Sequence of chain 35.C:
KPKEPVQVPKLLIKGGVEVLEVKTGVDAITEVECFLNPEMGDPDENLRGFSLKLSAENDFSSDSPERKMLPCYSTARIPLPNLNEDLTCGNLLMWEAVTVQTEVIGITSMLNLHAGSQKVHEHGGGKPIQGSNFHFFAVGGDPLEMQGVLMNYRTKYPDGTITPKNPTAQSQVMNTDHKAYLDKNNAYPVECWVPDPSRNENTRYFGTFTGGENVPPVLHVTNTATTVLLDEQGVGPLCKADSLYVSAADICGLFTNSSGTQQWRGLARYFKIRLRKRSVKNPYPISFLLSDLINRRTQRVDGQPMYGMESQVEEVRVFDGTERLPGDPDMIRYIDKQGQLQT

A protein and the small-molecule ligand that binds it are described below.
Small molecule (SMILES): CC(=O)N[C@H]1[C@H]([C@H](O)[C@H](O)CO)O[C@@](O[C@H](CO)[C@@H](O)[C@@H]2O[C@@H](C(=O)O)C[C@H](O)[C@H]2NC(C)=O)(C(=O)O)C[C@@H]1O

Sequence of chain 35.D:
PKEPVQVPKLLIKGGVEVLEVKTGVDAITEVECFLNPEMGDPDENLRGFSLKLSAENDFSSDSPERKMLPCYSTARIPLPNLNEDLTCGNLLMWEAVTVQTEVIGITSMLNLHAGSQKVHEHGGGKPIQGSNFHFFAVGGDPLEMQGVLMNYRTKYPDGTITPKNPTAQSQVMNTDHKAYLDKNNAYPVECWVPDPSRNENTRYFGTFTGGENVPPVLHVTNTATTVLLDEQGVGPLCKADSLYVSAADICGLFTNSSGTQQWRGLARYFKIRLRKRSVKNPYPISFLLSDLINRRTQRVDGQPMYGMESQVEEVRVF

Binding-site contacts:
Ligand atom O8 contacts residue ASN272 of chain 35.D at 3.4 Å (h-bond).
Ligand atom C9 contacts residue LYS68 of chain 35.D at 3.8 Å.
Ligand atom O1B contacts residue SER274 of chain 35.D at 2.4 Å (h-bond).
Ligand atom O9 contacts residue LEU67 of chain 35.D at 3.2 Å.
Ligand atom C11 contacts residue ASN272 of chain 35.D at 3.6 Å.
Ligand atom O1A contacts residue THR276 of chain 35.D at 2.6 Å (h-bond).
Ligand atom C6 contacts residue LYS68 of chain 35.D at 3.8 Å.
Ligand atom C1 contacts residue THR276 of chain 35.D at 3.4 Å.
Ligand atom C9 contacts residue GLN278 of chain 35.D at 3.2 Å.
Ligand atom C11 contacts residue LEU62 of chain 35.D at 3.9 Å (hydrophobic).
Ligand atom N5 contacts residue ASN272 of chain 35.D at 3.3 Å (h-bond).
Ligand atom C11 contacts residue PHE270 of chain 35.D at 3.9 Å (hydrophobic).
Ligand atom C11 contacts residue HIS138 of chain 35.C at 3.3 Å.
Ligand atom O9 contacts residue LYS68 of chain 35.D at 2.8 Å (salt-bridge).
Ligand atom C8 contacts residue GLN278 of chain 35.D at 3.7 Å.
Ligand atom O1B contacts residue THR276 of chain 35.D at 3.5 Å (h-bond).
Ligand atom O8 contacts residue LYS68 of chain 35.D at 3.5 Å.
Ligand atom C11 contacts residue LYS68 of chain 35.D at 3.8 Å.
Ligand atom C10 contacts residue LEU62 of chain 35.D at 3.5 Å (hydrophobic).
Ligand atom C10 contacts residue PHE75 of chain 35.E at 2.7 Å (hydrophobic).
Ligand atom O8 contacts residue THR276 of chain 35.D at 3.8 Å.
Ligand atom N5 contacts residue GLN278 of chain 35.D at 3.9 Å.
Ligand atom O10 contacts residue LEU62 of chain 35.D at 3.1 Å.
Ligand atom C1 contacts residue SER274 of chain 35.D at 3.4 Å.
Ligand atom O1A contacts residue SER274 of chain 35.D at 3.8 Å.
Ligand atom O7 contacts residue LEU62 of chain 35.D at 3.5 Å.
Ligand atom O1B contacts residue LYS68 of chain 35.D at 3.6 Å.
Ligand atom C6 contacts residue ASN272 of chain 35.D at 3.7 Å.
Ligand atom C11 contacts residue THR276 of chain 35.D at 3.4 Å.
Ligand atom C5 contacts residue LYS68 of chain 35.D at 3.7 Å.
Ligand atom N5 contacts residue PHE75 of chain 35.E at 3.8 Å.
Ligand atom C7 contacts residue GLN278 of chain 35.D at 3.8 Å.
Ligand atom O10 contacts residue PHE75 of chain 35.E at 2.6 Å.
Ligand atom C10 contacts residue LYS68 of chain 35.D at 3.8 Å.
Ligand atom C11 contacts residue GLN278 of chain 35.D at 3.5 Å.
Ligand atom O8 contacts residue GLN278 of chain 35.D at 3.5 Å (h-bond).
Ligand atom O1A contacts residue ASN272 of chain 35.D at 3.6 Å (h-bond).
Ligand atom C11 contacts residue PHE75 of chain 35.E at 1.8 Å (hydrophobic).
Ligand atom C11 contacts residue PHE65 of chain 35.D at 3.8 Å (hydrophobic).
Ligand atom N5 contacts residue LYS68 of chain 35.D at 2.9 Å (salt-bridge).

Sequence of chain 35.E:
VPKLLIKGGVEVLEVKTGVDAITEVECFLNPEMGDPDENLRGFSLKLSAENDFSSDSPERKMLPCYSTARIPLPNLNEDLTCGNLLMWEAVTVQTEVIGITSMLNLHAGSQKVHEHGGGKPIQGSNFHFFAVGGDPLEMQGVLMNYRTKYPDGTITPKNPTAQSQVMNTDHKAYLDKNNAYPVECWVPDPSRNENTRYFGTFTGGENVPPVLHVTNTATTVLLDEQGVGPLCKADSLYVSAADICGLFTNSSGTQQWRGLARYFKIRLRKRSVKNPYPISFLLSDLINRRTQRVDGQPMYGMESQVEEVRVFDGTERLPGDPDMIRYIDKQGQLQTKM